The protein below binds the small molecule below.
Small molecule (SMILES): O=c1[nH]cnc2c1ncn2[C@@H]1O[C@H](COP(=O)(O)O)[C@@H](O)[C@H]1O

Binding-site contacts:
Ligand atom C2' contacts residue ASP354 of chain 1.E at 3.6 Å.
Ligand atom P contacts residue SER319 of chain 1.E at 3.5 Å.
Ligand atom C2 contacts residue GLN431 of chain 1.E at 3.6 Å.
Ligand atom O3' contacts residue SER58 of chain 1.E at 2.6 Å (h-bond).
Ligand atom O3' contacts residue ARG312 of chain 1.E at 3.5 Å (salt-bridge).
Ligand atom N1 contacts residue GLN431 of chain 1.E at 2.8 Å (h-bond).
Ligand atom O1P contacts residue GLY377 of chain 1.E at 3.6 Å.
Ligand atom C8 contacts residue ILE320 of chain 1.E at 3.5 Å (hydrophobic).
Ligand atom O3P contacts residue GLY356 of chain 1.E at 2.8 Å (h-bond).
Ligand atom O6 contacts residue MET404 of chain 1.E at 3.3 Å (h-bond).
Ligand atom N7 contacts residue ILE320 of chain 1.E at 3.5 Å.
Ligand atom O6 contacts residue GLY405 of chain 1.E at 2.8 Å (h-bond).
Ligand atom O6 contacts residue GLY403 of chain 1.E at 3.3 Å.
Ligand atom N7 contacts residue GLY403 of chain 1.E at 3.4 Å.
Ligand atom P contacts residue SER378 of chain 1.E at 3.5 Å.
Ligand atom C6 contacts residue GLN431 of chain 1.E at 3.6 Å.
Ligand atom C8 contacts residue MET60 of chain 1.E at 3.5 Å (hydrophobic).
Ligand atom N3 contacts residue CYS321 of chain 1.E at 3.5 Å (h-bond).
Ligand atom O6 contacts residue GLY432 of chain 1.E at 3.3 Å.
Ligand atom C4' contacts residue ASP354 of chain 1.E at 3.5 Å.
Ligand atom O1P contacts residue SER319 of chain 1.E at 3.5 Å.
Ligand atom O5' contacts residue GLY355 of chain 1.E at 3.3 Å.
Ligand atom C5' contacts residue TYR401 of chain 1.E at 3.5 Å (hydrophobic).
Ligand atom O3P contacts residue GLY318 of chain 1.E at 3.2 Å.
Ligand atom O3P contacts residue SER378 of chain 1.E at 3.5 Å (h-bond).
Ligand atom O3P contacts residue SER319 of chain 1.E at 2.8 Å (h-bond).
Ligand atom C3' contacts residue SER58 of chain 1.E at 3.3 Å.
Ligand atom N7 contacts residue MET404 of chain 1.E at 2.9 Å (h-bond).
Ligand atom O6 contacts residue GLN431 of chain 1.E at 3.6 Å.
Ligand atom O3' contacts residue ASP354 of chain 1.E at 2.5 Å (salt-bridge).
Ligand atom O2' contacts residue ASP354 of chain 1.E at 2.6 Å (salt-bridge).
Ligand atom P contacts residue TYR401 of chain 1.E at 3.6 Å.
Ligand atom O6 contacts residue SER406 of chain 1.E at 3.5 Å (h-bond).
Ligand atom O1P contacts residue SER378 of chain 1.E at 2.8 Å (h-bond).
Ligand atom O1P contacts residue TYR401 of chain 1.E at 2.5 Å (h-bond).
Ligand atom C2 contacts residue CYS321 of chain 1.E at 3.3 Å (hydrophobic).
Ligand atom C3' contacts residue ASP354 of chain 1.E at 3.4 Å.
Ligand atom O2P contacts residue GLY377 of chain 1.E at 2.7 Å (h-bond).
Ligand atom O5' contacts residue GLY318 of chain 1.E at 3.3 Å.
Ligand atom O2P contacts residue SER378 of chain 1.E at 3.5 Å (h-bond).

Sequence of chain 1.E:
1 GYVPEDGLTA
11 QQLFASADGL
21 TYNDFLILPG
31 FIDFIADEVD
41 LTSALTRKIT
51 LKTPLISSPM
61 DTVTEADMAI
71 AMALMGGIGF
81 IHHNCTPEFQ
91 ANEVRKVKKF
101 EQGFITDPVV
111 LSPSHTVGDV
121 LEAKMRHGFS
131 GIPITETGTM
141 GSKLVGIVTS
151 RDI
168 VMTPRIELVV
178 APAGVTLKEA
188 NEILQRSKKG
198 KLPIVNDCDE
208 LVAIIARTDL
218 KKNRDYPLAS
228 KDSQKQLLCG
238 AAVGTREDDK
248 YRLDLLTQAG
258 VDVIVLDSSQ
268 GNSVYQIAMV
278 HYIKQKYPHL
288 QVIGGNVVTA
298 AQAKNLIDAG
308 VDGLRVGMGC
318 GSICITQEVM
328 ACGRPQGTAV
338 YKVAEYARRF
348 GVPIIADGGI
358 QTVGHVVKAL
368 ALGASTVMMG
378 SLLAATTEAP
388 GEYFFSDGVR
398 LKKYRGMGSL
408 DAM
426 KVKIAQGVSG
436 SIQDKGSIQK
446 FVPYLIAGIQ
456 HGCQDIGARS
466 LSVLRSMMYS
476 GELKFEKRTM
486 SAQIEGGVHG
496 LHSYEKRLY